Sequence of chain 1.A:
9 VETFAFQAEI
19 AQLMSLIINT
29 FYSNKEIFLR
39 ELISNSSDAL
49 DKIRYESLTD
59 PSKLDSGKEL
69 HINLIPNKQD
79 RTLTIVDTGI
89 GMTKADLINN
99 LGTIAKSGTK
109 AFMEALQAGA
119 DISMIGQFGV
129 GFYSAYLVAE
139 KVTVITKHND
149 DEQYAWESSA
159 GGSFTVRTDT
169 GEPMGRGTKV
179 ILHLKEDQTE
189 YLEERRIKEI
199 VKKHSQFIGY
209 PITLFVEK

This protein binds this small molecule.
Small molecule (SMILES): COc1ccc(-c2c(-c3cc(Br)c(O)cc3O)noc2NC(C)=O)cc1

Binding-site contacts:
Ligand atom O07 contacts residue SER44 of chain 1.A at 3.7 Å.
Ligand atom C16 contacts residue ASN43 of chain 1.A at 3.6 Å.
Ligand atom O07 contacts residue THR176 of chain 1.A at 3.7 Å.
Ligand atom N11 contacts residue ALA47 of chain 1.A at 3.5 Å.
Ligand atom C13 contacts residue MET90 of chain 1.A at 3.7 Å (hydrophobic).
Ligand atom C14 contacts residue ALA47 of chain 1.A at 3.9 Å (hydrophobic).
Ligand atom C05 contacts residue MET90 of chain 1.A at 3.5 Å (hydrophobic).
Ligand atom C03 contacts residue ASP85 of chain 1.A at 3.5 Å.
Ligand atom BR1 contacts residue ASN43 of chain 1.A at 3.6 Å.
Ligand atom C25 contacts residue LYS50 of chain 1.A at 3.6 Å.
Ligand atom N11 contacts residue MET90 of chain 1.A at 3.7 Å.
Ligand atom C06 contacts residue ASN43 of chain 1.A at 3.8 Å.
Ligand atom C14 contacts residue MET90 of chain 1.A at 3.9 Å (hydrophobic).
Ligand atom C20 contacts residue LEU99 of chain 1.A at 3.8 Å (hydrophobic).
Ligand atom O12 contacts residue ILE88 of chain 1.A at 3.6 Å.
Ligand atom C22 contacts residue ASN43 of chain 1.A at 3.4 Å.
Ligand atom O12 contacts residue MET90 of chain 1.A at 3.5 Å.
Ligand atom C03 contacts residue ASN43 of chain 1.A at 3.9 Å.
Ligand atom O12 contacts residue GLY89 of chain 1.A at 3.3 Å (h-bond).
Ligand atom O07 contacts residue ALA47 of chain 1.A at 3.2 Å.
Ligand atom O08 contacts residue VAL178 of chain 1.A at 3.5 Å.
Ligand atom O08 contacts residue LEU40 of chain 1.A at 3.7 Å.
Ligand atom C17 contacts residue ASN43 of chain 1.A at 3.6 Å.
Ligand atom BR1 contacts residue PHE130 of chain 1.A at 3.4 Å.
Ligand atom C13 contacts residue ALA47 of chain 1.A at 3.9 Å (hydrophobic).
Ligand atom O12 contacts residue ALA47 of chain 1.A at 3.6 Å.
Ligand atom C02 contacts residue ASN43 of chain 1.A at 3.8 Å.
Ligand atom C02 contacts residue SER44 of chain 1.A at 3.7 Å.
Ligand atom C10 contacts residue ALA47 of chain 1.A at 3.6 Å (hydrophobic).
Ligand atom O07 contacts residue ASN43 of chain 1.A at 3.9 Å.
Ligand atom O08 contacts residue ASN43 of chain 1.A at 3.7 Å.
Ligand atom N23 contacts residue ILE88 of chain 1.A at 3.7 Å.
Ligand atom C10 contacts residue MET90 of chain 1.A at 3.9 Å (hydrophobic).
Ligand atom N11 contacts residue GLY89 of chain 1.A at 3.8 Å.
Ligand atom C03 contacts residue THR176 of chain 1.A at 3.9 Å.
Ligand atom C02 contacts residue ASP85 of chain 1.A at 3.4 Å.
Ligand atom N11 contacts residue THR176 of chain 1.A at 3.3 Å (h-bond).
Ligand atom C01 contacts residue ASN43 of chain 1.A at 3.5 Å.
Ligand atom C13 contacts residue ILE88 of chain 1.A at 3.9 Å (hydrophobic).
Ligand atom O07 contacts residue ASP85 of chain 1.A at 2.7 Å (salt-bridge).